The small molecule below binds the protein below.
Small molecule (SMILES): CC(=O)N[C@@H]1[C@@H](O)[C@H](O)[C@@H](CO)O[C@H]1O

Binding-site contacts:
Ligand atom C6 contacts residue SER284 of chain 21.E at 3.2 Å.
Ligand atom O5 contacts residue SER284 of chain 21.E at 4.4 Å.
Ligand atom O4 contacts residue ASN318 of chain 21.E at 4.4 Å.
Ligand atom C5 contacts residue SER284 of chain 21.E at 4.5 Å.
Ligand atom O6 contacts residue SER284 of chain 21.E at 2.9 Å (h-bond).
Ligand atom C6 contacts residue ASN318 of chain 21.E at 3.3 Å.
Ligand atom O6 contacts residue ASN318 of chain 21.E at 3.3 Å.

Sequence of chain 21.E:
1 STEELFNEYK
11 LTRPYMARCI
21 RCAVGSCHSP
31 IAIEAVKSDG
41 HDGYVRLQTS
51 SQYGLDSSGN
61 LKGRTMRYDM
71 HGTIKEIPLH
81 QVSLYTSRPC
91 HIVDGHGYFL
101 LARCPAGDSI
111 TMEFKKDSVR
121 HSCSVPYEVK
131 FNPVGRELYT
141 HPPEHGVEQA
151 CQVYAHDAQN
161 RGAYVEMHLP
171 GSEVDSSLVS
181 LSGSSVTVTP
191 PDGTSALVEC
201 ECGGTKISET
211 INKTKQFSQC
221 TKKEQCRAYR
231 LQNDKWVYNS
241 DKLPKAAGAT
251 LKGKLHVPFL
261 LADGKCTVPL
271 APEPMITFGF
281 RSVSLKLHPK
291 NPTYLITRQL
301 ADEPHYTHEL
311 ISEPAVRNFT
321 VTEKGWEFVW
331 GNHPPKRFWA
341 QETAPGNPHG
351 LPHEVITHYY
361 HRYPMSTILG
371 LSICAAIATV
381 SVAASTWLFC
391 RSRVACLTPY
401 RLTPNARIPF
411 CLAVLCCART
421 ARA